Sequence of chain 6.B:
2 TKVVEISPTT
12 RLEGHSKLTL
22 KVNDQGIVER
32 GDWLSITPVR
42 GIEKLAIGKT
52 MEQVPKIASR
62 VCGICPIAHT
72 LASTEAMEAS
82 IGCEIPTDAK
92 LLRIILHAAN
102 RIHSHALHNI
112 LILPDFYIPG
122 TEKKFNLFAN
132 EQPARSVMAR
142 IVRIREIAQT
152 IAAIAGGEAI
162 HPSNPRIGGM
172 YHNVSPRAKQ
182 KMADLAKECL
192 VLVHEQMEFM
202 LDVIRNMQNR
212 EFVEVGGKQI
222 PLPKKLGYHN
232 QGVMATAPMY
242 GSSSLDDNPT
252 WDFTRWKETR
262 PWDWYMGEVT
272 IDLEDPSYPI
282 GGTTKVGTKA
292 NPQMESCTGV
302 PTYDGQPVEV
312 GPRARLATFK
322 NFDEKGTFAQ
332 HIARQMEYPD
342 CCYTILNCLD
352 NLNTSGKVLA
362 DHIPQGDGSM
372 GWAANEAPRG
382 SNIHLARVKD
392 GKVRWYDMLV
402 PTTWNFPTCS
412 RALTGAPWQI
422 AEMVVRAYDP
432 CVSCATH

Sequence of chain 6.A:
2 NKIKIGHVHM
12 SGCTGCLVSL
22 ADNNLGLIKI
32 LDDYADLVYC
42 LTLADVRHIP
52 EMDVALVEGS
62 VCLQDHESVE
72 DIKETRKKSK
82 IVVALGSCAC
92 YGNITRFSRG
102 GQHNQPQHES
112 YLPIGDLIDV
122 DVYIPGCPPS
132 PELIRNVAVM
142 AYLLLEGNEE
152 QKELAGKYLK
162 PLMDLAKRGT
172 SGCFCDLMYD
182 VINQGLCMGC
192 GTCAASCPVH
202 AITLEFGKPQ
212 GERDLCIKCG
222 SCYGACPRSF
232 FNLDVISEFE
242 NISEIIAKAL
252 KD

Sequence of chain 6.C:
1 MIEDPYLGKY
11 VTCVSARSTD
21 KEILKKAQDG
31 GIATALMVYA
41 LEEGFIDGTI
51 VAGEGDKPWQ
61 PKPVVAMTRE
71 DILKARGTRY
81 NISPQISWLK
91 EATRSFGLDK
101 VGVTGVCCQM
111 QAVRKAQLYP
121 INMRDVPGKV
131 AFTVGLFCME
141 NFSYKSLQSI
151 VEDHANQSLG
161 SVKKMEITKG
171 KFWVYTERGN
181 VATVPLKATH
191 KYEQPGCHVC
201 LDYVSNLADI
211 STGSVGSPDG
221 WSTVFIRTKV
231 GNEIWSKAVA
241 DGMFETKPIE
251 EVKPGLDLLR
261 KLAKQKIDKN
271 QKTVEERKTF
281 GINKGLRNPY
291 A

Binding-site contacts:
Ligand atom C1 contacts residue ASP125 of chain 6.C at 4.2 Å.
Ligand atom C2 contacts residue GLU133 of chain 6.A at 4.0 Å.
Ligand atom C3 contacts residue GLU133 of chain 6.A at 4.0 Å.
Ligand atom C4 contacts residue PRO132 of chain 6.A at 4.0 Å (hydrophobic).
Ligand atom C4 contacts residue ASN24 of chain 6.A at 3.9 Å.
Ligand atom C4 contacts residue ASP23 of chain 6.A at 3.3 Å.
Ligand atom O5 contacts residue ASP23 of chain 6.A at 4.1 Å.
Ligand atom O5 contacts residue ASP125 of chain 6.C at 4.3 Å.
Ligand atom O5 contacts residue ARG124 of chain 6.C at 4.2 Å.
Ligand atom C2 contacts residue ASP125 of chain 6.C at 3.9 Å.
Ligand atom C1 contacts residue GLU147 of chain 6.B at 4.2 Å.
Ligand atom C1 contacts residue ASN25 of chain 6.A at 4.1 Å.
Ligand atom C1 contacts residue ASP23 of chain 6.A at 4.5 Å.
Ligand atom O5 contacts residue PRO132 of chain 6.A at 4.3 Å.
Ligand atom O5 contacts residue GLU133 of chain 6.A at 3.7 Å.
Ligand atom C3 contacts residue ASP23 of chain 6.A at 4.5 Å.

This small molecule binds to this protein.
Small molecule (SMILES): C[C@@H](O)[C@@H](C)O